Sequence of chain 1.F:
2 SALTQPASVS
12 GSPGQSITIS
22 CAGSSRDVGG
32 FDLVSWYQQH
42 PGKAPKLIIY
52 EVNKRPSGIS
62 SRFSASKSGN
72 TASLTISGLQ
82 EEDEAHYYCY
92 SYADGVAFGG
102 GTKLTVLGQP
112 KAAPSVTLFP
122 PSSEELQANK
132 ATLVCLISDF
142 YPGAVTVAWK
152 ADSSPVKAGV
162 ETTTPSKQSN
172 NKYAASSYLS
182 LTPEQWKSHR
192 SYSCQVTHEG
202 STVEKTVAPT

Binding-site contacts:
Ligand atom C8 contacts residue VAL410 of chain 2.B at 4.2 Å (hydrophobic).
Ligand atom O3 contacts residue LYS44 of chain 1.F at 3.2 Å.
Ligand atom O3 contacts residue ARG68 of chain 2.D at 3.5 Å (salt-bridge).
Ligand atom O7 contacts residue GLN118 of chain 1.E at 3.5 Å (h-bond).
Ligand atom C7 contacts residue ASN271 of chain 2.B at 3.3 Å.
Ligand atom C5 contacts residue ILE292 of chain 2.B at 3.8 Å (hydrophobic).
Ligand atom C6 contacts residue GLN3 of chain 1.E at 4.2 Å.
Ligand atom O4 contacts residue ARG68 of chain 2.D at 4.3 Å.
Ligand atom O6 contacts residue GLN118 of chain 1.E at 3.1 Å (h-bond).
Ligand atom C6 contacts residue GLN118 of chain 1.E at 4.0 Å.
Ligand atom C1 contacts residue ASN271 of chain 2.B at 1.4 Å.
Ligand atom C8 contacts residue GLN118 of chain 1.E at 3.5 Å.
Ligand atom C7 contacts residue GLN118 of chain 1.E at 4.0 Å.
Ligand atom C2 contacts residue ASN271 of chain 2.B at 2.5 Å.
Ligand atom C3 contacts residue ASN271 of chain 2.B at 3.8 Å.
Ligand atom C4 contacts residue ASN271 of chain 2.B at 4.2 Å.
Ligand atom O5 contacts residue GLN118 of chain 1.E at 4.2 Å.
Ligand atom O7 contacts residue ASN271 of chain 2.B at 3.1 Å (h-bond).
Ligand atom C4 contacts residue ARG68 of chain 2.D at 4.3 Å.
Ligand atom C6 contacts residue ILE292 of chain 2.B at 3.9 Å (hydrophobic).
Ligand atom O6 contacts residue GLN3 of chain 1.E at 3.9 Å.
Ligand atom O4 contacts residue LYS44 of chain 1.F at 2.4 Å (salt-bridge).
Ligand atom C3 contacts residue LYS44 of chain 1.F at 4.0 Å.
Ligand atom C5 contacts residue ASN271 of chain 2.B at 3.6 Å.
Ligand atom C1 contacts residue ILE292 of chain 2.B at 3.7 Å (hydrophobic).
Ligand atom C3 contacts residue ARG68 of chain 2.D at 4.5 Å.
Ligand atom O5 contacts residue ILE292 of chain 2.B at 3.1 Å.
Ligand atom C4 contacts residue LYS44 of chain 1.F at 3.7 Å.
Ligand atom C8 contacts residue ASN271 of chain 2.B at 4.5 Å.
Ligand atom O5 contacts residue ASN271 of chain 2.B at 2.3 Å (h-bond).
Ligand atom O6 contacts residue ILE292 of chain 2.B at 4.2 Å.
Ligand atom N2 contacts residue ASN271 of chain 2.B at 3.0 Å (h-bond).

Sequence of chain 2.D:
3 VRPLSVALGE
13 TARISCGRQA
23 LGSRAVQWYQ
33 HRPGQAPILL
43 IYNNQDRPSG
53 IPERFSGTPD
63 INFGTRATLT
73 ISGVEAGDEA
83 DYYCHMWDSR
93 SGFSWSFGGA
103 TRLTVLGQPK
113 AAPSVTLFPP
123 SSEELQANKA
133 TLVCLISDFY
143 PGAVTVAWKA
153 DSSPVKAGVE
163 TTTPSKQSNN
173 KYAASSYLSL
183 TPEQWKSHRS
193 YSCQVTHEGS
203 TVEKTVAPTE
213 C

The small molecule below binds the protein below.
Small molecule (SMILES): CC(=O)N[C@H]1[C@H](O[C@H]2[C@H](O)[C@@H](NC(C)=O)CO[C@@H]2CO)O[C@H](CO)[C@@H](O[C@@H]2O[C@H](CO[C@H]3O[C@H](CO)[C@@H](O)[C@H](O)[C@@H]3O)[C@@H](O)[C@H](O[C@H]3O[C@H](CO)[C@@H](O)[C@H](O)[C@@H]3O[C@@H]3O[C@H](CO)[C@@H](O)[C@H](O)[C@H]3NC(C)=O)[C@@H]2O)[C@@H]1O

Sequence of chain 1.E:
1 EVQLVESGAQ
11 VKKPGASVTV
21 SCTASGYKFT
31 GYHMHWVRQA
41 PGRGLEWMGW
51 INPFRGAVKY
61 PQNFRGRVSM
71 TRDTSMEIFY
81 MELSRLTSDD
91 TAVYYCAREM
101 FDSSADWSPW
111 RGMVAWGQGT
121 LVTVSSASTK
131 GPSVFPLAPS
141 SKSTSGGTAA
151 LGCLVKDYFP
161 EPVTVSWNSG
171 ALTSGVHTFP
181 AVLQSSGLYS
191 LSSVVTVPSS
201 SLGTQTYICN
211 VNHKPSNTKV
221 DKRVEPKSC

Sequence of chain 2.B:
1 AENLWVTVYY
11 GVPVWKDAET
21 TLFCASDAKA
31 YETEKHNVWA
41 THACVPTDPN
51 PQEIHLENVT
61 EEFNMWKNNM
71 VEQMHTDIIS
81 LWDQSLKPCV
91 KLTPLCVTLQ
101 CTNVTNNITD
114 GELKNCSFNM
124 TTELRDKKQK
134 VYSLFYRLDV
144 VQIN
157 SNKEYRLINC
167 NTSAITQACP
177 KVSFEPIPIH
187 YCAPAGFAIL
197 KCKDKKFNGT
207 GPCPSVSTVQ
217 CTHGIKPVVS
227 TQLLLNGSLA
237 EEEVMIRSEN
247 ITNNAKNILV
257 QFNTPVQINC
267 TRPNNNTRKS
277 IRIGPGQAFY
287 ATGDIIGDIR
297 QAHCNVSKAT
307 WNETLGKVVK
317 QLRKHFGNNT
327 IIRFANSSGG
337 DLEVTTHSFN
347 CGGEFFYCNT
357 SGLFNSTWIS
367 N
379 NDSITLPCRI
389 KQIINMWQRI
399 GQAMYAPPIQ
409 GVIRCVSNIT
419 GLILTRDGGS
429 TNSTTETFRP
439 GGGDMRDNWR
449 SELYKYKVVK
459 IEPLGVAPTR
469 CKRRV